Sequence of chain 1.C:
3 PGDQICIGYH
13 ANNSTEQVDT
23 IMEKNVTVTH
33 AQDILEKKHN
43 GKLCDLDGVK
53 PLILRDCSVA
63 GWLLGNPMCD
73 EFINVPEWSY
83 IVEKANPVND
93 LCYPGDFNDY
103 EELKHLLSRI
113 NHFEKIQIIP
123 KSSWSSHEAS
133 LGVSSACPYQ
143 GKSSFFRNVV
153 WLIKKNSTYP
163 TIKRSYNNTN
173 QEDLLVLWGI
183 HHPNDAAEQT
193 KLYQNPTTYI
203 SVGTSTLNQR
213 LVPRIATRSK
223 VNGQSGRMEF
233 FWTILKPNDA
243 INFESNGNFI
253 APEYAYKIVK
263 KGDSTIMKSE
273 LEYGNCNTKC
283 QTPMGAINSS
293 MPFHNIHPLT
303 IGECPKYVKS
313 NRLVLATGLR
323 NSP

Sequence of chain 3.C:
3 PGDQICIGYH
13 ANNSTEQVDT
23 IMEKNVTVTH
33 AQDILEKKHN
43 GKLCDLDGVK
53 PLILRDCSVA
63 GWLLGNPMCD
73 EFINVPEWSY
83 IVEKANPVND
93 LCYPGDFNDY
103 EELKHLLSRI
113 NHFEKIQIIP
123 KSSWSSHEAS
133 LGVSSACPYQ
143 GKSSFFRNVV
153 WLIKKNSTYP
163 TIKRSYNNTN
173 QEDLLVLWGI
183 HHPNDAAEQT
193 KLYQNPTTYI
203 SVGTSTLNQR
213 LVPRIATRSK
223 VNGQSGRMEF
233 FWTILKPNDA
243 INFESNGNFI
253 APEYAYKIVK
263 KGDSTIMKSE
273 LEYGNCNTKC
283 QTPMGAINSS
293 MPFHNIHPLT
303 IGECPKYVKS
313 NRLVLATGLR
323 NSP

The small molecule below binds the protein below.
Small molecule (SMILES): CC(=O)N[C@H]1[C@H](O[C@H]2[C@H](O)[C@@H](NC(C)=O)CO[C@@H]2CO)O[C@H](CO)[C@@H](O)[C@@H]1O

Binding-site contacts:
Ligand atom O5 contacts residue ASN240 of chain 1.C at 4.5 Å.
Ligand atom C3 contacts residue ASN169 of chain 1.C at 3.9 Å.
Ligand atom C3 contacts residue ASN240 of chain 1.C at 4.2 Å.
Ligand atom O6 contacts residue ASN240 of chain 1.C at 4.2 Å.
Ligand atom C7 contacts residue ASN240 of chain 1.C at 3.9 Å.
Ligand atom C7 contacts residue ALA242 of chain 1.C at 4.1 Å (hydrophobic).
Ligand atom C2 contacts residue ASN240 of chain 1.C at 4.1 Å.
Ligand atom C6 contacts residue ASN240 of chain 1.C at 3.8 Å.
Ligand atom C8 contacts residue ASP241 of chain 1.C at 3.6 Å.
Ligand atom C2 contacts residue ASN169 of chain 1.C at 2.5 Å.
Ligand atom O6 contacts residue ASN169 of chain 1.C at 4.4 Å.
Ligand atom O6 contacts residue THR171 of chain 1.C at 4.0 Å.
Ligand atom O4 contacts residue ASN240 of chain 1.C at 4.3 Å.
Ligand atom C5 contacts residue ASN169 of chain 1.C at 3.6 Å.
Ligand atom O7 contacts residue ASN169 of chain 1.C at 4.2 Å.
Ligand atom C8 contacts residue ASN240 of chain 1.C at 4.2 Å.
Ligand atom N2 contacts residue ASN240 of chain 1.C at 3.5 Å (h-bond).
Ligand atom C4 contacts residue ASN169 of chain 1.C at 4.3 Å.
Ligand atom N2 contacts residue ASN169 of chain 1.C at 3.0 Å (h-bond).
Ligand atom C8 contacts residue ALA242 of chain 1.C at 3.5 Å (hydrophobic).
Ligand atom O5 contacts residue ASN169 of chain 1.C at 2.4 Å (h-bond).
Ligand atom O7 contacts residue ASN240 of chain 1.C at 3.8 Å.
Ligand atom C8 contacts residue SER221 of chain 3.C at 3.2 Å.
Ligand atom C5 contacts residue ASN240 of chain 1.C at 3.6 Å.
Ligand atom C7 contacts residue ASN169 of chain 1.C at 3.8 Å.
Ligand atom C1 contacts residue ASN169 of chain 1.C at 1.4 Å.
Ligand atom C4 contacts residue ASN240 of chain 1.C at 4.4 Å.
Ligand atom N2 contacts residue ALA242 of chain 1.C at 4.4 Å.
Ligand atom C1 contacts residue ASN240 of chain 1.C at 4.0 Å.